Binding-site contacts:
Ligand atom N1 contacts residue LEU138 of chain 2.A at 3.5 Å.
Ligand atom N4 contacts residue THR91 of chain 2.A at 2.8 Å (h-bond).
Ligand atom C9 contacts residue ARG96 of chain 2.A at 3.5 Å.
Ligand atom O3 contacts residue ARG96 of chain 2.A at 2.9 Å (salt-bridge).
Ligand atom O3 contacts residue GLY141 of chain 2.A at 3.5 Å.
Ligand atom C9 contacts residue THR91 of chain 2.A at 3.7 Å.
Ligand atom C9 contacts residue TYR61 of chain 2.A at 3.6 Å (hydrophobic).
Ligand atom C3 contacts residue GLU193 of chain 2.A at 3.6 Å.
Ligand atom N4 contacts residue GLU193 of chain 2.A at 2.9 Å (salt-bridge).
Ligand atom O3 contacts residue SER142 of chain 2.A at 2.9 Å (h-bond).
Ligand atom C3 contacts residue TYR61 of chain 2.A at 3.4 Å (hydrophobic).
Ligand atom C8 contacts residue THR91 of chain 2.A at 3.5 Å.
Ligand atom O4 contacts residue ARG96 of chain 2.A at 2.8 Å (salt-bridge).
Ligand atom C5 contacts residue GLU193 of chain 2.A at 3.4 Å.
Ligand atom O4 contacts residue TYR61 of chain 2.A at 3.7 Å.
Ligand atom C2 contacts residue LEU138 of chain 2.A at 3.7 Å (hydrophobic).
Ligand atom O2 contacts residue SER142 of chain 2.A at 3.1 Å (h-bond).
Ligand atom C1 contacts residue LEU138 of chain 2.A at 3.6 Å (hydrophobic).
Ligand atom N1 contacts residue THR143 of chain 2.A at 2.8 Å (h-bond).
Ligand atom C2 contacts residue GLU193 of chain 2.A at 3.8 Å.
Ligand atom C4 contacts residue GLU193 of chain 2.A at 3.2 Å.
Ligand atom C8 contacts residue GLU193 of chain 2.A at 3.4 Å.
Ligand atom C6 contacts residue GLU13 of chain 2.A at 3.5 Å.
Ligand atom N4 contacts residue TYR220 of chain 2.A at 3.7 Å.
Ligand atom N4 contacts residue PRO89 of chain 2.A at 2.8 Å (h-bond).
Ligand atom O1 contacts residue GLU193 of chain 2.A at 3.0 Å (salt-bridge).
Ligand atom O4 contacts residue PRO89 of chain 2.A at 3.7 Å.
Ligand atom O2 contacts residue GLY141 of chain 2.A at 3.7 Å.
Ligand atom O4 contacts residue LEU90 of chain 2.A at 3.5 Å.
Ligand atom O3 contacts residue TYR61 of chain 2.A at 3.3 Å.
Ligand atom C7 contacts residue TYR61 of chain 2.A at 3.6 Å (hydrophobic).
Ligand atom O4 contacts residue THR91 of chain 2.A at 2.9 Å (h-bond).
Ligand atom O2 contacts residue THR143 of chain 2.A at 3.0 Å (h-bond).
Ligand atom N3 contacts residue GLU13 of chain 2.A at 3.0 Å (salt-bridge).
Ligand atom O1 contacts residue LEU192 of chain 2.A at 3.2 Å.
Ligand atom C2 contacts residue THR143 of chain 2.A at 3.4 Å.
Ligand atom C9 contacts residue SER142 of chain 2.A at 3.3 Å.
Ligand atom N2 contacts residue GLU193 of chain 2.A at 3.4 Å (salt-bridge).
Ligand atom C1 contacts residue GLU193 of chain 2.A at 3.7 Å.
Ligand atom C8 contacts residue SER142 of chain 2.A at 3.2 Å.

Sequence of chain 2.A:
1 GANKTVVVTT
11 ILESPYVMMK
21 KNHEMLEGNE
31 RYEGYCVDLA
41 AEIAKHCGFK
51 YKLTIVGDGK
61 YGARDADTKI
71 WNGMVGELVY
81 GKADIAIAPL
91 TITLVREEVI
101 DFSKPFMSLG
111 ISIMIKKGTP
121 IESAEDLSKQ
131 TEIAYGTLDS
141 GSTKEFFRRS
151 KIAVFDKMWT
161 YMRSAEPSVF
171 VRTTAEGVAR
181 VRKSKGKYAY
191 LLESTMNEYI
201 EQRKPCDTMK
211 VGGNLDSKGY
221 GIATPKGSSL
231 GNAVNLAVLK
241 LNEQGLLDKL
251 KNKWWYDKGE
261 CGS

A small-molecule ligand and the protein it binds are described below.
Small molecule (SMILES): N[C@@H](Cn1c2c(c(=O)[nH]c1=O)CNC2)C(=O)O